Binding-site contacts:
Ligand atom C10 contacts residue HIS261 of chain 1.A at 3.2 Å.
Ligand atom O02 contacts residue MN1 of chain 1.C at 2.2 Å.
Ligand atom O04 contacts residue HIS186 of chain 1.A at 3.6 Å.
Ligand atom C13 contacts residue MN1 of chain 1.C at 3.2 Å.
Ligand atom O01 contacts residue PHE280 of chain 1.A at 3.4 Å.
Ligand atom C09 contacts residue ASP76 of chain 1.A at 3.6 Å.
Ligand atom C08 contacts residue HIS78 of chain 1.A at 3.6 Å.
Ligand atom O02 contacts residue ASP105 of chain 1.A at 3.2 Å (salt-bridge).
Ligand atom O01 contacts residue HIS78 of chain 1.A at 3.2 Å (h-bond).
Ligand atom C08 contacts residue TYR285 of chain 1.A at 3.2 Å (hydrophobic).
Ligand atom O04 contacts residue HIS261 of chain 1.A at 3.0 Å (h-bond).
Ligand atom C14 contacts residue HIS261 of chain 1.A at 3.0 Å.
Ligand atom C12 contacts residue VAL263 of chain 1.A at 3.4 Å (hydrophobic).
Ligand atom C10 contacts residue MN1 of chain 1.C at 3.3 Å.
Ligand atom C08 contacts residue MN1 of chain 1.C at 3.2 Å.
Ligand atom O04 contacts residue MN1 of chain 1.C at 2.2 Å.
Ligand atom C07 contacts residue TYR285 of chain 1.A at 3.9 Å (hydrophobic).
Ligand atom O04 contacts residue ASP76 of chain 1.A at 3.0 Å (salt-bridge).
Ligand atom O02 contacts residue HIS78 of chain 1.A at 2.9 Å (h-bond).
Ligand atom C14 contacts residue MN1 of chain 1.B at 2.8 Å.
Ligand atom C14 contacts residue ARG234 of chain 1.A at 3.7 Å.
Ligand atom O01 contacts residue MN1 of chain 1.C at 2.3 Å.
Ligand atom O04 contacts residue ASP105 of chain 1.A at 2.8 Å (salt-bridge).
Ligand atom O02 contacts residue HIS138 of chain 1.A at 2.9 Å (h-bond).
Ligand atom O04 contacts residue MN1 of chain 1.B at 2.1 Å.
Ligand atom C13 contacts residue ARG109 of chain 1.A at 3.9 Å.
Ligand atom C09 contacts residue PHE280 of chain 1.A at 3.7 Å (hydrophobic).
Ligand atom C14 contacts residue MN1 of chain 1.C at 2.9 Å.
Ligand atom O02 contacts residue MN1 of chain 1.B at 3.9 Å.
Ligand atom O01 contacts residue ASP76 of chain 1.A at 3.1 Å (salt-bridge).
Ligand atom C09 contacts residue MN1 of chain 1.C at 3.1 Å.
Ligand atom C11 contacts residue TYR285 of chain 1.A at 3.4 Å (hydrophobic).
Ligand atom C14 contacts residue ASP105 of chain 1.A at 3.7 Å.
Ligand atom C12 contacts residue GLU262 of chain 1.A at 3.9 Å.
Ligand atom C13 contacts residue HIS138 of chain 1.A at 3.2 Å.
Ligand atom C09 contacts residue GLU262 of chain 1.A at 3.9 Å.
Ligand atom C07 contacts residue MN1 of chain 1.C at 3.4 Å.
Ligand atom C13 contacts residue HIS78 of chain 1.A at 3.8 Å.
Ligand atom C12 contacts residue PHE280 of chain 1.A at 3.7 Å (hydrophobic).
Ligand atom C09 contacts residue HIS261 of chain 1.A at 3.3 Å.

This protein binds this small molecule.
Small molecule (SMILES): CN1CCN(C(=O)[C@H]2[C@@H](C(=O)O)[C@@H]3CC[C@H]2O3)CC1

Sequence of chain 1.A:
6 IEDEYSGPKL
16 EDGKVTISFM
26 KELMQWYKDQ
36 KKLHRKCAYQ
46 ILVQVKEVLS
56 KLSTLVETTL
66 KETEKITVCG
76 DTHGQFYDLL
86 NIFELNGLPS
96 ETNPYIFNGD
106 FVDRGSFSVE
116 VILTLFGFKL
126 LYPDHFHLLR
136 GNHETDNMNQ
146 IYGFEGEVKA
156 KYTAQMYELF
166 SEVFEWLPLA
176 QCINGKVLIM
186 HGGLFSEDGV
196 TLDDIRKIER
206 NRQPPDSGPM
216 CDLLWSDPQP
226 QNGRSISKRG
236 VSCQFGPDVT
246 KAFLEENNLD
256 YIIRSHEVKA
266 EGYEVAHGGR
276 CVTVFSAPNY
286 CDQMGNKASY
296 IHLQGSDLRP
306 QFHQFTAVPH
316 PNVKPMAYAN